The protein below binds the small molecule below.
Small molecule (SMILES): CC[C@H](C)[C@H](N)C(=O)N[C@@H](CO)C(=O)N[C@@H](CCC(=O)O)C(=O)N[C@H](C=O)C(C)C

Binding-site contacts:
Ligand atom CB contacts residue VAL4 of chain 20.E at 3.9 Å (hydrophobic).
Ligand atom CB contacts residue GLN3 of chain 20.E at 4.1 Å.
Ligand atom CB contacts residue ALA2 of chain 20.E at 3.5 Å (hydrophobic).
Ligand atom CG2 contacts residue SER5 of chain 20.E at 3.1 Å.
Ligand atom CG2 contacts residue VAL4 of chain 20.E at 3.8 Å (hydrophobic).
Ligand atom O contacts residue VAL4 of chain 20.E at 3.0 Å (h-bond).
Ligand atom O contacts residue GLN3 of chain 20.E at 3.4 Å (h-bond).
Ligand atom N contacts residue VAL4 of chain 20.E at 2.8 Å (h-bond).
Ligand atom N contacts residue ALA2 of chain 20.E at 2.8 Å (h-bond).
Ligand atom CG2 contacts residue GLN3 of chain 20.E at 3.3 Å.
Ligand atom OG contacts residue ALA2 of chain 20.E at 3.9 Å.
Ligand atom CB contacts residue VAL4 of chain 20.E at 4.3 Å (hydrophobic).
Ligand atom O contacts residue SER6 of chain 20.E at 4.1 Å.
Ligand atom CA contacts residue ALA2 of chain 20.E at 3.9 Å (hydrophobic).
Ligand atom CG2 contacts residue MYR1 of chain 19.H at 3.7 Å.
Ligand atom OE1 contacts residue VAL4 of chain 20.E at 3.6 Å (h-bond).
Ligand atom OG contacts residue GLN3 of chain 20.E at 3.0 Å (h-bond).
Ligand atom CB contacts residue MYR1 of chain 19.H at 4.3 Å.
Ligand atom CD contacts residue VAL4 of chain 20.E at 3.8 Å (hydrophobic).
Ligand atom OE2 contacts residue ASN25 of chain 20.E at 3.4 Å (h-bond).
Ligand atom C contacts residue ALA2 of chain 20.E at 4.3 Å (hydrophobic).
Ligand atom OE2 contacts residue VAL4 of chain 20.E at 4.1 Å.
Ligand atom CA contacts residue VAL4 of chain 20.E at 3.0 Å (hydrophobic).
Ligand atom C contacts residue VAL4 of chain 20.E at 3.8 Å (hydrophobic).
Ligand atom CA contacts residue VAL4 of chain 20.E at 4.0 Å (hydrophobic).
Ligand atom C contacts residue GLN3 of chain 20.E at 4.3 Å.
Ligand atom O contacts residue SER5 of chain 20.E at 3.8 Å.
Ligand atom CG contacts residue VAL4 of chain 20.E at 4.2 Å (hydrophobic).
Ligand atom N contacts residue VAL4 of chain 20.E at 4.1 Å.
Ligand atom C contacts residue VAL4 of chain 20.E at 3.4 Å (hydrophobic).
Ligand atom CG1 contacts residue GLN3 of chain 20.E at 3.1 Å.
Ligand atom CG2 contacts residue ALA2 of chain 20.E at 3.9 Å (hydrophobic).
Ligand atom C contacts residue ALA2 of chain 20.E at 3.3 Å (hydrophobic).
Ligand atom O contacts residue VAL4 of chain 20.E at 4.0 Å.
Ligand atom CB contacts residue GLN3 of chain 20.E at 3.8 Å.
Ligand atom O contacts residue ALA2 of chain 20.E at 4.0 Å.
Ligand atom CD1 contacts residue VAL4 of chain 20.E at 3.9 Å (hydrophobic).
Ligand atom N contacts residue ALA2 of chain 20.E at 4.3 Å.
Ligand atom CA contacts residue ALA2 of chain 20.E at 3.0 Å (hydrophobic).
Ligand atom OE1 contacts residue SER5 of chain 20.E at 4.2 Å.

Sequence of chain 20.E:
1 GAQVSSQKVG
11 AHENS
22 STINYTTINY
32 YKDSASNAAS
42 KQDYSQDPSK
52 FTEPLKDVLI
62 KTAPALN